This protein binds this small molecule.
Small molecule (SMILES): CC(C)[C@H](NC(=O)[C@H](CCC(=O)O)NC(=O)[C@H](CCC(=O)O)NC(=O)[C@@H](NC(=O)[C@@H](NC(=O)[C@@H]1CCCN1)[C@@H](C)O)C(C)C)C(=O)N[C@@H](CC(=O)O)C(=O)O

Binding-site contacts:
Ligand atom O contacts residue ARG21 of chain 1.F at 3.6 Å (salt-bridge).
Ligand atom CB contacts residue GLN57 of chain 1.F at 3.6 Å.
Ligand atom O contacts residue TYR20 of chain 1.F at 2.8 Å (h-bond).
Ligand atom O contacts residue ARG96 of chain 1.F at 3.0 Å (salt-bridge).
Ligand atom C contacts residue LYS92 of chain 1.F at 3.8 Å.
Ligand atom CB contacts residue GLU126 of chain 1.F at 3.5 Å.
Ligand atom O contacts residue GLN64 of chain 1.F at 3.3 Å (h-bond).
Ligand atom O contacts residue ARG96 of chain 1.F at 3.0 Å (salt-bridge).
Ligand atom CG contacts residue LYS92 of chain 1.F at 3.2 Å.
Ligand atom CG1 contacts residue TYR32 of chain 1.F at 3.3 Å (hydrophobic).
Ligand atom O contacts residue LYS92 of chain 1.F at 3.8 Å.
Ligand atom CG2 contacts residue TYR95 of chain 1.F at 3.9 Å (hydrophobic).
Ligand atom N contacts residue GLU126 of chain 1.F at 3.5 Å (salt-bridge).
Ligand atom O contacts residue ARG13 of chain 1.F at 3.2 Å (salt-bridge).
Ligand atom C contacts residue ASN17 of chain 1.F at 3.5 Å.
Ligand atom N contacts residue GLU126 of chain 1.F at 3.6 Å.
Ligand atom OG1 contacts residue GLU126 of chain 1.F at 2.1 Å (salt-bridge).
Ligand atom C contacts residue ARG96 of chain 1.F at 4.0 Å.
Ligand atom CA contacts residue GLU126 of chain 1.F at 4.0 Å.
Ligand atom C contacts residue ARG13 of chain 1.F at 3.3 Å.
Ligand atom C contacts residue TYR20 of chain 1.F at 3.9 Å (hydrophobic).
Ligand atom CB contacts residue GLU126 of chain 1.F at 3.5 Å.
Ligand atom CG1 contacts residue ASN61 of chain 1.F at 3.3 Å.
Ligand atom O contacts residue LYS92 of chain 1.F at 3.2 Å.
Ligand atom OXT contacts residue ASN17 of chain 1.F at 3.0 Å (h-bond).
Ligand atom CG1 contacts residue ASN17 of chain 1.F at 3.0 Å.
Ligand atom OXT contacts residue ASN61 of chain 1.F at 3.0 Å (h-bond).
Ligand atom OXT contacts residue ARG13 of chain 1.F at 2.7 Å (salt-bridge).
Ligand atom N contacts residue ASN61 of chain 1.F at 3.6 Å (h-bond).
Ligand atom C contacts residue ASN61 of chain 1.F at 4.0 Å.
Ligand atom OD1 contacts residue LYS92 of chain 1.F at 3.6 Å (salt-bridge).
Ligand atom CB contacts residue TYR20 of chain 1.F at 3.9 Å (hydrophobic).
Ligand atom CG2 contacts residue GLU126 of chain 1.F at 3.3 Å.
Ligand atom O contacts residue ASN17 of chain 1.F at 3.7 Å.
Ligand atom CB contacts residue LYS92 of chain 1.F at 4.0 Å.
Ligand atom CG2 contacts residue TYR20 of chain 1.F at 3.5 Å (hydrophobic).
Ligand atom OD2 contacts residue LYS92 of chain 1.F at 2.2 Å (salt-bridge).
Ligand atom CG1 contacts residue TYR95 of chain 1.F at 3.2 Å (hydrophobic).
Ligand atom CG2 contacts residue GLN64 of chain 1.F at 4.0 Å.
Ligand atom C contacts residue GLU126 of chain 1.F at 4.0 Å.

Sequence of chain 1.F:
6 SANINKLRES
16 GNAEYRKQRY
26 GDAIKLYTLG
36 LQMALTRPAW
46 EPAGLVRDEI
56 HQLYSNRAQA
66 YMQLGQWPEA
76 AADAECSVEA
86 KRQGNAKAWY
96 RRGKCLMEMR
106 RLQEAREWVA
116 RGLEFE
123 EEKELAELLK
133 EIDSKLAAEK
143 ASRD